Sequence of chain 1.A:
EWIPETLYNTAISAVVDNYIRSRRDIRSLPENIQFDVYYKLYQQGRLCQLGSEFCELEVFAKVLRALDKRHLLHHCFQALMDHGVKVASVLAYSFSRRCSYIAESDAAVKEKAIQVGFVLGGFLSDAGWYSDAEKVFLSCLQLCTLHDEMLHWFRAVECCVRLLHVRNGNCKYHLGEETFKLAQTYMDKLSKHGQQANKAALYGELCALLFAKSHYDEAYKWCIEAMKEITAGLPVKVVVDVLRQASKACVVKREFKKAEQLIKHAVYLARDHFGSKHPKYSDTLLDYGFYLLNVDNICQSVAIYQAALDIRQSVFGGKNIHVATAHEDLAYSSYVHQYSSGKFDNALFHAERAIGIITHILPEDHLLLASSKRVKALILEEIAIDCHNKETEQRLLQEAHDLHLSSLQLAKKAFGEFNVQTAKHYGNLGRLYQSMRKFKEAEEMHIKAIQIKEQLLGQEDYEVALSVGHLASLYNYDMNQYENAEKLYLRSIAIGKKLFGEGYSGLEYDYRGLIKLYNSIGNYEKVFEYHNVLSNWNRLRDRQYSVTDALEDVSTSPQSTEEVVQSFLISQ

Binding-site contacts:
Ligand atom CD2 contacts residue TYR515 of chain 1.A at 3.6 Å (hydrophobic).
Ligand atom CA contacts residue ASN434 of chain 1.A at 3.4 Å.
Ligand atom O contacts residue TYR338 of chain 1.A at 2.5 Å (h-bond).
Ligand atom NH1 contacts residue SER441 of chain 1.A at 3.6 Å.
Ligand atom O contacts residue ARG380 of chain 1.A at 2.8 Å (salt-bridge).
Ligand atom O contacts residue ASN434 of chain 1.A at 3.0 Å (h-bond).
Ligand atom NH1 contacts residue ARG437 of chain 1.A at 2.5 Å (salt-bridge).
Ligand atom OD1 contacts residue TYR515 of chain 1.A at 3.2 Å.
Ligand atom O contacts residue TYR515 of chain 1.A at 3.4 Å.
Ligand atom ND2 contacts residue TYR515 of chain 1.A at 3.6 Å.
Ligand atom OXT contacts residue TYR338 of chain 1.A at 3.6 Å (h-bond).
Ligand atom C contacts residue TYR345 of chain 1.A at 3.1 Å (hydrophobic).
Ligand atom C contacts residue HIS476 of chain 1.A at 3.5 Å.
Ligand atom O contacts residue HIS476 of chain 1.A at 3.3 Å (h-bond).
Ligand atom O contacts residue ARG437 of chain 1.A at 2.7 Å (salt-bridge).
Ligand atom CD contacts residue ARG437 of chain 1.A at 3.6 Å.
Ligand atom ND2 contacts residue GLY512 of chain 1.A at 3.5 Å.
Ligand atom O contacts residue HIS476 of chain 1.A at 3.3 Å.
Ligand atom CD1 contacts residue TYR345 of chain 1.A at 3.6 Å (hydrophobic).
Ligand atom C contacts residue TYR345 of chain 1.A at 3.2 Å (hydrophobic).
Ligand atom N contacts residue HIS476 of chain 1.A at 3.5 Å.
Ligand atom C contacts residue TYR338 of chain 1.A at 3.6 Å (hydrophobic).
Ligand atom CG contacts residue TYR515 of chain 1.A at 3.4 Å (hydrophobic).
Ligand atom CB contacts residue HIS476 of chain 1.A at 3.5 Å.
Ligand atom CD contacts residue ASN434 of chain 1.A at 3.2 Å.
Ligand atom N contacts residue TYR345 of chain 1.A at 3.3 Å (h-bond).
Ligand atom CB contacts residue GLU469 of chain 1.A at 3.3 Å.
Ligand atom CA contacts residue TYR345 of chain 1.A at 3.5 Å (hydrophobic).
Ligand atom O contacts residue TYR345 of chain 1.A at 3.2 Å (h-bond).
Ligand atom CD contacts residue VAL342 of chain 1.A at 3.6 Å (hydrophobic).
Ligand atom NH2 contacts residue ILE391 of chain 1.A at 3.4 Å.
Ligand atom O contacts residue SER479 of chain 1.A at 3.4 Å (h-bond).
Ligand atom O contacts residue LEU472 of chain 1.A at 3.3 Å.
Ligand atom CG contacts residue GLN440 of chain 1.A at 3.3 Å.
Ligand atom CB contacts residue TYR345 of chain 1.A at 3.7 Å (hydrophobic).
Ligand atom CD contacts residue GLN440 of chain 1.A at 3.4 Å.
Ligand atom OXT contacts residue LYS430 of chain 1.A at 3.0 Å (salt-bridge).
Ligand atom O contacts residue ARG518 of chain 1.A at 3.5 Å (salt-bridge).
Ligand atom CG2 contacts residue TYR483 of chain 1.A at 3.6 Å (hydrophobic).
Ligand atom O contacts residue TYR345 of chain 1.A at 2.9 Å (h-bond).

The protein below binds the small molecule below.
Small molecule (SMILES): CC(C)C[C@H](N)C(=O)N[C@H](C(=O)N[C@@H](CCCN=C(N)N)C(=O)N[C@@H](CC(N)=O)C(=O)N[C@@H](CCCCN)C(=O)NCC(=O)N1CCC[C@H]1C(=O)O)[C@@H](C)O